Sequence of chain 7.B:
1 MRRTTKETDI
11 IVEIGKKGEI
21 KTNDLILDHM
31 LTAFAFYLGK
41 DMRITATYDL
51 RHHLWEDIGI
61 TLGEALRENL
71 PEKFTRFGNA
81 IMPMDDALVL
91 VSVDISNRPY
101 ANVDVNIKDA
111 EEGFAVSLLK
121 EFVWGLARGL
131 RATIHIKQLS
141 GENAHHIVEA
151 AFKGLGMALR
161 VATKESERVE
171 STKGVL

Sequence of chain 7.C:
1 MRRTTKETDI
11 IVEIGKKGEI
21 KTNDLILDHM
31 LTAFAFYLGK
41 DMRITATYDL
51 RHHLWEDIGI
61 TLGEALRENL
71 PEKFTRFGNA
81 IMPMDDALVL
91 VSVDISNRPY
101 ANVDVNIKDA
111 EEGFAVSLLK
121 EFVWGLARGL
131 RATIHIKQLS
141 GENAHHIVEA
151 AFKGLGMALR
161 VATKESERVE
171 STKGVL

Sequence of chain 7.A:
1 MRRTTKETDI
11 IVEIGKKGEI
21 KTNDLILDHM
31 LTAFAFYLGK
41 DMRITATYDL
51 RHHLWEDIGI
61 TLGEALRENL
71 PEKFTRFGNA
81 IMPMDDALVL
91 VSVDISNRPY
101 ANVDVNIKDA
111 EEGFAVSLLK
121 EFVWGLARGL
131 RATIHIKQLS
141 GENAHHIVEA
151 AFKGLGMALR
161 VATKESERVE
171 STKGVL

Binding-site contacts:
Ligand atom C5 contacts residue MN1 of chain 7.I at 3.2 Å.
Ligand atom N2 contacts residue MET84 of chain 7.C at 3.3 Å.
Ligand atom N4 contacts residue GLU56 of chain 7.B at 3.1 Å (salt-bridge).
Ligand atom N1 contacts residue MN1 of chain 7.I at 2.2 Å.
Ligand atom O10 contacts residue ARG76 of chain 7.A at 2.8 Å (salt-bridge).
Ligand atom C5 contacts residue MN1 of chain 7.G at 3.3 Å.
Ligand atom N1 contacts residue HIS53 of chain 7.B at 3.1 Å (h-bond).
Ligand atom C7 contacts residue GLU149 of chain 7.C at 3.1 Å.
Ligand atom C5 contacts residue HIS145 of chain 7.C at 3.2 Å.
Ligand atom C3 contacts residue GLU56 of chain 7.B at 3.4 Å.
Ligand atom C7 contacts residue MET84 of chain 7.C at 3.6 Å (hydrophobic).
Ligand atom N1 contacts residue GLU149 of chain 7.C at 3.3 Å (salt-bridge).
Ligand atom C8 contacts residue GLU149 of chain 7.C at 3.6 Å.
Ligand atom O11 contacts residue LYS153 of chain 7.C at 2.7 Å (salt-bridge).
Ligand atom O13 contacts residue HIS29 of chain 7.C at 3.0 Å (h-bond).
Ligand atom C6 contacts residue MN1 of chain 7.I at 3.6 Å.
Ligand atom O12 contacts residue ARG98 of chain 7.A at 2.7 Å (salt-bridge).
Ligand atom C3 contacts residue MET84 of chain 7.C at 3.4 Å (hydrophobic).
Ligand atom C5 contacts residue MET84 of chain 7.C at 3.5 Å (hydrophobic).
Ligand atom N1 contacts residue MET84 of chain 7.C at 3.3 Å.
Ligand atom O11 contacts residue ARG76 of chain 7.A at 3.1 Å (salt-bridge).
Ligand atom C7 contacts residue MN1 of chain 7.I at 3.2 Å.
Ligand atom N2 contacts residue MN1 of chain 7.I at 3.3 Å.
Ligand atom N4 contacts residue HIS146 of chain 7.C at 3.4 Å (h-bond).
Ligand atom O10 contacts residue SER171 of chain 7.A at 2.6 Å (h-bond).
Ligand atom C7 contacts residue GLU7 of chain 7.B at 3.5 Å.
Ligand atom C3 contacts residue MN1 of chain 7.G at 3.2 Å.
Ligand atom C5 contacts residue HIS52 of chain 7.B at 3.2 Å.
Ligand atom N4 contacts residue MN1 of chain 7.G at 2.3 Å.
Ligand atom O13 contacts residue HIS53 of chain 7.B at 3.4 Å (h-bond).
Ligand atom O13 contacts residue GLU149 of chain 7.C at 2.9 Å (salt-bridge).
Ligand atom O13 contacts residue GLU7 of chain 7.B at 2.8 Å (salt-bridge).
Ligand atom C8 contacts residue GLU7 of chain 7.B at 3.6 Å.
Ligand atom O11 contacts residue ARG98 of chain 7.A at 3.1 Å (salt-bridge).
Ligand atom N1 contacts residue HIS145 of chain 7.C at 3.2 Å (h-bond).
Ligand atom N4 contacts residue MET84 of chain 7.C at 3.5 Å.
Ligand atom C6 contacts residue GLU7 of chain 7.B at 3.6 Å.
Ligand atom O13 contacts residue MN1 of chain 7.I at 2.2 Å.
Ligand atom N4 contacts residue HIS52 of chain 7.B at 3.1 Å (h-bond).
Ligand atom O12 contacts residue LYS173 of chain 7.A at 2.7 Å (salt-bridge).

A protein and the small-molecule ligand that binds it are described below.
Small molecule (SMILES): O=P(O)(O)C[C@H](O)Cn1cncn1